Sequence of chain 1.A:
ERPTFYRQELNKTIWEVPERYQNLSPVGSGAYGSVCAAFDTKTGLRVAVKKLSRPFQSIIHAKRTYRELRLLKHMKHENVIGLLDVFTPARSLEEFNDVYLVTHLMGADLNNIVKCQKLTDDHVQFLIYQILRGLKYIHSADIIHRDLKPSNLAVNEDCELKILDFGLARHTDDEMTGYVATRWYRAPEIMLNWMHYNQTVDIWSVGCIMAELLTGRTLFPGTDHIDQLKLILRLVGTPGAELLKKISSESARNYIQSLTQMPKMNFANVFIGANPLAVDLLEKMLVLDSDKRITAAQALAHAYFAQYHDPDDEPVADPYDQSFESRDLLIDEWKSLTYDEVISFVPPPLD

A protein and the small-molecule ligand that binds it are described below.
Small molecule (SMILES): Nc1nccc(-c2c(-c3ccc(F)cc3)ncn2C2CCNCC2)n1

Binding-site contacts:
Ligand atom CB3 contacts residue LEU123 of chain 1.A at 3.7 Å (hydrophobic).
Ligand atom NA3 contacts residue ASP187 of chain 1.A at 3.7 Å.
Ligand atom CB4 contacts residue LEU94 of chain 1.A at 4.0 Å (hydrophobic).
Ligand atom NC3 contacts residue VAL57 of chain 1.A at 3.9 Å.
Ligand atom CA2 contacts residue ASP187 of chain 1.A at 3.8 Å.
Ligand atom FB7 contacts residue LEU105 of chain 1.A at 3.7 Å.
Ligand atom CB3 contacts residue THR125 of chain 1.A at 3.6 Å.
Ligand atom CB2 contacts residue LEU123 of chain 1.A at 3.4 Å (hydrophobic).
Ligand atom CB4 contacts residue THR125 of chain 1.A at 3.9 Å.
Ligand atom ND3 contacts residue LYS72 of chain 1.A at 2.9 Å (salt-bridge).
Ligand atom CB2 contacts residue LYS72 of chain 1.A at 3.8 Å.
Ligand atom CC6 contacts residue ALA70 of chain 1.A at 3.6 Å (hydrophobic).
Ligand atom CB1 contacts residue LYS72 of chain 1.A at 3.6 Å.
Ligand atom NC5 contacts residue LEU127 of chain 1.A at 3.9 Å.
Ligand atom CB5 contacts residue LYS72 of chain 1.A at 3.7 Å.
Ligand atom CB4 contacts residue ILE103 of chain 1.A at 3.8 Å (hydrophobic).
Ligand atom CB2 contacts residue ALA70 of chain 1.A at 3.3 Å (hydrophobic).
Ligand atom CD2 contacts residue ASP187 of chain 1.A at 3.6 Å.
Ligand atom CB5 contacts residue ILE103 of chain 1.A at 3.7 Å (hydrophobic).
Ligand atom CC1 contacts residue THR125 of chain 1.A at 3.8 Å.
Ligand atom FB7 contacts residue LEU123 of chain 1.A at 3.1 Å.
Ligand atom CD2 contacts residue LYS72 of chain 1.A at 4.0 Å.
Ligand atom CC6 contacts residue MET128 of chain 1.A at 3.5 Å (hydrophobic).
Ligand atom CB2 contacts residue THR125 of chain 1.A at 3.7 Å.
Ligand atom FB7 contacts residue THR125 of chain 1.A at 3.4 Å.
Ligand atom CC4 contacts residue ALA70 of chain 1.A at 3.8 Å (hydrophobic).
Ligand atom FB7 contacts residue VAL124 of chain 1.A at 3.0 Å.
Ligand atom CB3 contacts residue VAL124 of chain 1.A at 4.0 Å (hydrophobic).
Ligand atom NC7 contacts residue LEU127 of chain 1.A at 3.8 Å.
Ligand atom NC7 contacts residue MET128 of chain 1.A at 3.8 Å.
Ligand atom CA1 contacts residue ASP187 of chain 1.A at 3.6 Å.
Ligand atom CB6 contacts residue LYS72 of chain 1.A at 3.7 Å.
Ligand atom CB1 contacts residue ALA70 of chain 1.A at 4.0 Å (hydrophobic).
Ligand atom CC6 contacts residue HIS126 of chain 1.A at 3.5 Å.
Ligand atom CD4 contacts residue LYS72 of chain 1.A at 3.8 Å.
Ligand atom NC5 contacts residue ALA70 of chain 1.A at 3.5 Å.
Ligand atom ND1 contacts residue ASP187 of chain 1.A at 4.0 Å.
Ligand atom CA5 contacts residue TYR54 of chain 1.A at 3.8 Å (hydrophobic).
Ligand atom NC5 contacts residue MET128 of chain 1.A at 3.1 Å (h-bond).
Ligand atom CC6 contacts residue THR125 of chain 1.A at 3.9 Å.